Sequence of chain 1.C:
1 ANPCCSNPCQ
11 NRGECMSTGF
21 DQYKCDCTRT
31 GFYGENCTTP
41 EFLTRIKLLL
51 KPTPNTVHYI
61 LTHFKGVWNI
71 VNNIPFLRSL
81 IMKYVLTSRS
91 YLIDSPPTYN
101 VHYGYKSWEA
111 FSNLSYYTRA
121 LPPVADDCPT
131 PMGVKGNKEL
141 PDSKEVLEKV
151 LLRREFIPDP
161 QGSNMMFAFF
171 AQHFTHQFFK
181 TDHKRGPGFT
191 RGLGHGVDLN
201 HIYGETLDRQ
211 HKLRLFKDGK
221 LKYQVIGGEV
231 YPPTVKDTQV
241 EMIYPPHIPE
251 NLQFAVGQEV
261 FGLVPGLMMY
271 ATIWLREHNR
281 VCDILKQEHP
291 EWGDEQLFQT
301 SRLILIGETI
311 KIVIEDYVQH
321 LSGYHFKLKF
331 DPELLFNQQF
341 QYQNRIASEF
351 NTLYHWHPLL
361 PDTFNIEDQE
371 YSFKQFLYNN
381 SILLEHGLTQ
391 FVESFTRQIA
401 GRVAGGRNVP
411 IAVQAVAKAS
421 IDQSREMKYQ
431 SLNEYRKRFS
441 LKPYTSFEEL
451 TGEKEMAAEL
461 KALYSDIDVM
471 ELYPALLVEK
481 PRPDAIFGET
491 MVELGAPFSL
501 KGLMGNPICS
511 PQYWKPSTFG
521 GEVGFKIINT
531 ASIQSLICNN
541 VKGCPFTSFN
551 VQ

Binding-site contacts:
Ligand atom O6 contacts residue ILE382 of chain 1.C at 3.9 Å.
Ligand atom O7 contacts residue LYS374 of chain 1.C at 4.2 Å.
Ligand atom C7 contacts residue ASN379 of chain 1.C at 3.6 Å.
Ligand atom C3 contacts residue ASN379 of chain 1.C at 3.9 Å.
Ligand atom C1 contacts residue ASN379 of chain 1.C at 1.4 Å.
Ligand atom O5 contacts residue GLN375 of chain 1.C at 4.4 Å.
Ligand atom C6 contacts residue ILE382 of chain 1.C at 4.2 Å (hydrophobic).
Ligand atom O7 contacts residue GLN375 of chain 1.C at 3.6 Å.
Ligand atom C5 contacts residue SER381 of chain 1.C at 3.4 Å.
Ligand atom C4 contacts residue ASN379 of chain 1.C at 4.2 Å.
Ligand atom C6 contacts residue SER381 of chain 1.C at 4.1 Å.
Ligand atom O7 contacts residue ASN379 of chain 1.C at 3.8 Å.
Ligand atom C5 contacts residue ILE382 of chain 1.C at 4.3 Å (hydrophobic).
Ligand atom C4 contacts residue SER381 of chain 1.C at 4.4 Å.
Ligand atom O5 contacts residue SER381 of chain 1.C at 3.8 Å.
Ligand atom C2 contacts residue GLN375 of chain 1.C at 4.3 Å.
Ligand atom C2 contacts residue ASN379 of chain 1.C at 2.5 Å.
Ligand atom O6 contacts residue TYR371 of chain 1.C at 3.5 Å.
Ligand atom C1 contacts residue ILE382 of chain 1.C at 4.2 Å (hydrophobic).
Ligand atom O4 contacts residue SER381 of chain 1.C at 4.0 Å.
Ligand atom C1 contacts residue SER381 of chain 1.C at 4.0 Å.
Ligand atom O5 contacts residue ASN379 of chain 1.C at 2.4 Å (h-bond).
Ligand atom N2 contacts residue ASN379 of chain 1.C at 3.0 Å (h-bond).
Ligand atom O5 contacts residue ILE382 of chain 1.C at 3.5 Å.
Ligand atom C5 contacts residue ASN379 of chain 1.C at 3.6 Å.
Ligand atom C1 contacts residue GLN375 of chain 1.C at 3.9 Å.

A small-molecule ligand and the protein it binds are described below.
Small molecule (SMILES): CC(=O)N[C@@H]1[C@@H](O)[C@H](O)[C@@H](CO)O[C@H]1O